Sequence of chain 1.B:
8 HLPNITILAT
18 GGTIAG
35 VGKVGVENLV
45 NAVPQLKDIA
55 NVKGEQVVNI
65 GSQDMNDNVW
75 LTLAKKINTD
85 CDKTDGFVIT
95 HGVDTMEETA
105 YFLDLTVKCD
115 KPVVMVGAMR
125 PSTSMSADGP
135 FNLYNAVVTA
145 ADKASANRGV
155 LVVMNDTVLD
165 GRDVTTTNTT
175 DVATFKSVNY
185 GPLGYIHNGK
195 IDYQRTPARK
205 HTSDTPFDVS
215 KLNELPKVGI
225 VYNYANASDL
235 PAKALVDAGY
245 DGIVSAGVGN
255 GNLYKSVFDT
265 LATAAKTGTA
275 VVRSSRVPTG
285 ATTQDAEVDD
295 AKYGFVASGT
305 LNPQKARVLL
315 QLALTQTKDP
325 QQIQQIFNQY

Sequence of chain 1.A:
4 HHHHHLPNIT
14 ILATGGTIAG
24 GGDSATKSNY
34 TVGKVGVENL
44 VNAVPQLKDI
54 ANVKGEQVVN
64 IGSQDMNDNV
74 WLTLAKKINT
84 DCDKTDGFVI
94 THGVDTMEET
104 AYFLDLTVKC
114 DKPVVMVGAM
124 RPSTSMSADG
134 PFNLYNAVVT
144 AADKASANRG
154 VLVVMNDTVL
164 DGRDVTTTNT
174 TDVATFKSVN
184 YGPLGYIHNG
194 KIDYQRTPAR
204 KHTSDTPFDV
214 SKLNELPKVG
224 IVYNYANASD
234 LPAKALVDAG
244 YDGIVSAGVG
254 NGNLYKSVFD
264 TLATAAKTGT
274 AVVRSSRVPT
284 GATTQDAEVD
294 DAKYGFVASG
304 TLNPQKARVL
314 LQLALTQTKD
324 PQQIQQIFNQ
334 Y

Binding-site contacts:
Ligand atom CG contacts residue ALA122 of chain 1.B at 3.7 Å (hydrophobic).
Ligand atom CA contacts residue VAL35 of chain 1.B at 4.2 Å (hydrophobic).
Ligand atom OXT contacts residue SER66 of chain 1.B at 2.7 Å (h-bond).
Ligand atom O contacts residue GLN67 of chain 1.B at 3.8 Å.
Ligand atom OD1 contacts residue GLY96 of chain 1.B at 3.4 Å.
Ligand atom C contacts residue ASP98 of chain 1.B at 3.9 Å.
Ligand atom CA contacts residue GLU291 of chain 1.A at 3.5 Å.
Ligand atom CA contacts residue GLN67 of chain 1.B at 3.9 Å.
Ligand atom N contacts residue GLN67 of chain 1.B at 2.9 Å (h-bond).
Ligand atom CA contacts residue ASP98 of chain 1.B at 3.8 Å.
Ligand atom ND2 contacts residue VAL97 of chain 1.B at 3.6 Å.
Ligand atom OXT contacts residue VAL97 of chain 1.B at 3.2 Å (h-bond).
Ligand atom C contacts residue GLN67 of chain 1.B at 3.6 Å.
Ligand atom OXT contacts residue ASP98 of chain 1.B at 3.1 Å (salt-bridge).
Ligand atom CB contacts residue THR20 of chain 1.B at 3.2 Å.
Ligand atom O contacts residue SER66 of chain 1.B at 2.8 Å (h-bond).
Ligand atom O contacts residue THR20 of chain 1.B at 3.9 Å.
Ligand atom C contacts residue SER66 of chain 1.B at 3.5 Å.
Ligand atom C contacts residue VAL97 of chain 1.B at 3.9 Å (hydrophobic).
Ligand atom ND2 contacts residue THR20 of chain 1.B at 3.2 Å (h-bond).
Ligand atom O contacts residue GLY19 of chain 1.B at 3.3 Å.
Ligand atom OXT contacts residue GLN67 of chain 1.B at 4.0 Å.
Ligand atom OD1 contacts residue VAL97 of chain 1.B at 3.0 Å (h-bond).
Ligand atom N contacts residue ASN256 of chain 1.A at 3.5 Å (h-bond).
Ligand atom CA contacts residue THR20 of chain 1.B at 3.2 Å.
Ligand atom ND2 contacts residue ALA122 of chain 1.B at 2.9 Å (h-bond).
Ligand atom CG contacts residue VAL97 of chain 1.B at 3.6 Å (hydrophobic).
Ligand atom ND2 contacts residue MET123 of chain 1.B at 4.0 Å.
Ligand atom OD1 contacts residue GLY19 of chain 1.B at 4.1 Å.
Ligand atom O contacts residue GLY96 of chain 1.B at 3.2 Å.
Ligand atom O contacts residue GLY65 of chain 1.B at 3.4 Å.
Ligand atom N contacts residue ASP98 of chain 1.B at 2.8 Å (salt-bridge).
Ligand atom OXT contacts residue GLY96 of chain 1.B at 3.2 Å.
Ligand atom CG contacts residue THR20 of chain 1.B at 2.9 Å.
Ligand atom C contacts residue GLY96 of chain 1.B at 3.5 Å.
Ligand atom CB contacts residue ASP98 of chain 1.B at 3.3 Å.
Ligand atom OD1 contacts residue THR20 of chain 1.B at 3.1 Å (h-bond).
Ligand atom OD1 contacts residue ALA122 of chain 1.B at 3.7 Å.
Ligand atom CB contacts residue GLU291 of chain 1.A at 3.8 Å.
Ligand atom N contacts residue GLU291 of chain 1.A at 2.7 Å (salt-bridge).

The protein below binds the small molecule below.
Small molecule (SMILES): NC(=O)C[C@H](N)C(=O)O